Sequence of chain 1.B:
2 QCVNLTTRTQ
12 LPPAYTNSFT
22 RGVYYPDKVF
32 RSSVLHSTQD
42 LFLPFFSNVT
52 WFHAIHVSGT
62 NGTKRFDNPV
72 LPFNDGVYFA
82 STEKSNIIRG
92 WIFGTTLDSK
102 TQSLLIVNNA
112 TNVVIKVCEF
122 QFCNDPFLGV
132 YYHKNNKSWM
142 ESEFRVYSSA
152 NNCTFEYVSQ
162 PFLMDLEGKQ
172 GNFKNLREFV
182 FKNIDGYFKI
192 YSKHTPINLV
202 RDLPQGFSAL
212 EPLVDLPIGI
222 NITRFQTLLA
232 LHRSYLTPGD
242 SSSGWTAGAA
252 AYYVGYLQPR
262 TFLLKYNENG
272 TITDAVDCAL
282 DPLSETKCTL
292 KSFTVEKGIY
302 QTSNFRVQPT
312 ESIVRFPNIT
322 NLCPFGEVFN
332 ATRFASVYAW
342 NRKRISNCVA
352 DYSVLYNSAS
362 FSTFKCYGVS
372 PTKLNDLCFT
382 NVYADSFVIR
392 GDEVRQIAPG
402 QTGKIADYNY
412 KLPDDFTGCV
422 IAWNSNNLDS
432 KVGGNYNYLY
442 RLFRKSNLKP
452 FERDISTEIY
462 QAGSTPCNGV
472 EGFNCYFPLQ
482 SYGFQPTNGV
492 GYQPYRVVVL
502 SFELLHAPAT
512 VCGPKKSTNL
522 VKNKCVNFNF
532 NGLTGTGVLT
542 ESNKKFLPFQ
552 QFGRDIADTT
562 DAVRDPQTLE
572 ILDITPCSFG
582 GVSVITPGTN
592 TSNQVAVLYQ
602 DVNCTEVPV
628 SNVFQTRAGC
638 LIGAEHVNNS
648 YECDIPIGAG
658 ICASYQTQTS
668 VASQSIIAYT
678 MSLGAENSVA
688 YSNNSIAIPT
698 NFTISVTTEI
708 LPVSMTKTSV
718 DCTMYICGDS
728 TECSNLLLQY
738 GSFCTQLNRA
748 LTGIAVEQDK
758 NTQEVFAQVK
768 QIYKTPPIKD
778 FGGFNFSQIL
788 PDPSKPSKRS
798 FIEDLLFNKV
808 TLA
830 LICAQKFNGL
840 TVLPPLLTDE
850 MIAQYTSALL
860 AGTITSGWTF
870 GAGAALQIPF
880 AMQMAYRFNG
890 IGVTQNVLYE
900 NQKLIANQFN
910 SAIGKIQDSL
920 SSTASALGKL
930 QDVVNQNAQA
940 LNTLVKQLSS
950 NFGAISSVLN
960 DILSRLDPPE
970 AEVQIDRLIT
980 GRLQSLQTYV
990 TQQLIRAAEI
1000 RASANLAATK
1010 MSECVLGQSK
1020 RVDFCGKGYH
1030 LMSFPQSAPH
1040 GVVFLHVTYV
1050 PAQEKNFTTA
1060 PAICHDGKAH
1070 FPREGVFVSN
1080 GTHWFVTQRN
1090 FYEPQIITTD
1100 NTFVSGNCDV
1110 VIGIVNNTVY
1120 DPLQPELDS

This small molecule binds to this protein.
Small molecule (SMILES): CC(=O)N[C@@H]1[C@@H](O)[C@H](O)[C@@H](CO)O[C@H]1O

Binding-site contacts:
Ligand atom C5 contacts residue GLN907 of chain 1.B at 3.4 Å.
Ligand atom O4 contacts residue LEU903 of chain 1.B at 3.5 Å.
Ligand atom O7 contacts residue ASN698 of chain 1.B at 4.0 Å.
Ligand atom C3 contacts residue LEU903 of chain 1.B at 4.1 Å (hydrophobic).
Ligand atom C4 contacts residue ASN698 of chain 1.B at 4.2 Å.
Ligand atom N2 contacts residue ASN698 of chain 1.B at 2.9 Å (h-bond).
Ligand atom C7 contacts residue ASN698 of chain 1.B at 3.6 Å.
Ligand atom C3 contacts residue ASN698 of chain 1.B at 3.8 Å.
Ligand atom C5 contacts residue ASN698 of chain 1.B at 3.7 Å.
Ligand atom C1 contacts residue ASN698 of chain 1.B at 1.4 Å.
Ligand atom O5 contacts residue PHE699 of chain 1.B at 4.2 Å.
Ligand atom C4 contacts residue LEU903 of chain 1.B at 4.3 Å (hydrophobic).
Ligand atom O5 contacts residue GLN907 of chain 1.B at 4.0 Å.
Ligand atom C1 contacts residue PHE699 of chain 1.B at 4.4 Å (hydrophobic).
Ligand atom O6 contacts residue GLN907 of chain 1.B at 4.4 Å.
Ligand atom O5 contacts residue ASN698 of chain 1.B at 2.4 Å (h-bond).
Ligand atom C6 contacts residue GLN907 of chain 1.B at 3.3 Å.
Ligand atom C2 contacts residue ASN698 of chain 1.B at 2.4 Å.